This protein binds this small molecule.
Small molecule (SMILES): [H]/N=C(\N)c1cc(-c2ccccc2)c(NC2CCCCC2)s1

Binding-site contacts:
Ligand atom C contacts residue GLU19 of chain 2.A at 3.8 Å.
Ligand atom C9 contacts residue CYS43 of chain 2.A at 4.5 Å (hydrophobic).
Ligand atom C contacts residue LEU48 of chain 2.A at 4.2 Å (hydrophobic).
Ligand atom C11 contacts residue ASN47 of chain 2.A at 3.4 Å.
Ligand atom N1 contacts residue ASN47 of chain 2.A at 3.8 Å.
Ligand atom C12 contacts residue ASN47 of chain 2.A at 3.6 Å.
Ligand atom C10 contacts residue ASN47 of chain 2.A at 3.8 Å.
Ligand atom C5 contacts residue GLU44 of chain 2.A at 3.7 Å.
Ligand atom C1 contacts residue ASN47 of chain 2.A at 4.5 Å.
Ligand atom C8 contacts residue GLU44 of chain 2.A at 3.9 Å.
Ligand atom C2 contacts residue GLU44 of chain 2.A at 4.2 Å.
Ligand atom C7 contacts residue GLU44 of chain 2.A at 3.9 Å.
Ligand atom N2 contacts residue GLU19 of chain 2.A at 3.0 Å (salt-bridge).
Ligand atom N contacts residue GLU19 of chain 2.A at 2.9 Å (salt-bridge).
Ligand atom C9 contacts residue GLU44 of chain 2.A at 3.7 Å.
Ligand atom C3 contacts residue GLU44 of chain 2.A at 4.4 Å.
Ligand atom S contacts residue ASN47 of chain 2.A at 3.8 Å.
Ligand atom C4 contacts residue GLU44 of chain 2.A at 4.0 Å.
Ligand atom C3 contacts residue ASN47 of chain 2.A at 4.4 Å.
Ligand atom N contacts residue VAL51 of chain 2.A at 3.9 Å.
Ligand atom C8 contacts residue CYS43 of chain 2.A at 4.2 Å (hydrophobic).
Ligand atom N2 contacts residue LEU48 of chain 2.A at 3.5 Å.
Ligand atom C6 contacts residue GLU44 of chain 2.A at 3.8 Å.
Ligand atom C16 contacts residue ASN47 of chain 2.A at 4.5 Å.

Sequence of chain 2.A:
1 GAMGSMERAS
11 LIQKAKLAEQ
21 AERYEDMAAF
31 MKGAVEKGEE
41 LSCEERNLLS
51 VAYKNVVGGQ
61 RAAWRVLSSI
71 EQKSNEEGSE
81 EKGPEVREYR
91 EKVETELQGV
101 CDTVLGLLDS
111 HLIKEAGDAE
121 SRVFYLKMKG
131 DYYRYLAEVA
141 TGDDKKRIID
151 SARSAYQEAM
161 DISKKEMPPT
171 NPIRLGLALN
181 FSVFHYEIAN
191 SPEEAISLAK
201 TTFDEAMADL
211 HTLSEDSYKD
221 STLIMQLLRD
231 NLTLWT